A small-molecule ligand and the protein it binds are described below.
Small molecule (SMILES): Nc1nc(=O)c2ncn([C@@H]3O[C@H](CO[P](=O)(O)O[C@H]4[C@@H](O)[C@H](n5ccc(=O)[nH]c5=O)O[C@@H]4CO[P](=O)(O)O[C@H]4[C@@H](O)[C@H](n5cnc6c(N)ncnc65)O[C@@H]4COP(=O)=O)[C@@H](O[P](=O)(O)OC[C@H]4O[C@@H](n5ccc(=O)[nH]c5=O)[C@H](O)[C@@H]4O[P](=O)(O)OC[C@H]4O[C@@H](n5ccc(=O)[nH]c5=O)[C@H](O)[C@@H]4O[P](=O)(O)OC[C@H]4O[C@@H](n5ccc(=O)[nH]c5=O)[C@H](O)[C@@H]4O)[C@H]3O)c2[nH]1

Binding-site contacts:
Ligand atom OP2 contacts residue MG1 of chain 1.EL at 4.2 Å.
Ligand atom O3' contacts residue MG1 of chain 1.OM at 4.5 Å.
Ligand atom C2' contacts residue DDE699 of chain 1.L at 4.3 Å.
Ligand atom O4' contacts residue DDE699 of chain 1.L at 2.9 Å (h-bond).
Ligand atom OP1 contacts residue MG1 of chain 1.EL at 1.9 Å.
Ligand atom O3' contacts residue MG1 of chain 1.EL at 4.1 Å.
Ligand atom O2 contacts residue DDE699 of chain 1.L at 2.7 Å (h-bond).
Ligand atom O3' contacts residue DDE699 of chain 1.L at 4.5 Å.
Ligand atom C2 contacts residue DDE699 of chain 1.L at 3.9 Å.
Ligand atom C4' contacts residue DDE699 of chain 1.L at 3.7 Å.
Ligand atom O2' contacts residue MG1 of chain 1.OM at 3.9 Å.
Ligand atom O2' contacts residue DDE699 of chain 1.L at 3.4 Å.
Ligand atom OP1 contacts residue MG1 of chain 1.VL at 3.8 Å.
Ligand atom C2' contacts residue MG1 of chain 1.OM at 4.3 Å.
Ligand atom C1' contacts residue DDE699 of chain 1.L at 3.4 Å.
Ligand atom C5' contacts residue DDE699 of chain 1.L at 3.9 Å.
Ligand atom C3' contacts residue MG1 of chain 1.OM at 4.2 Å.
Ligand atom O5' contacts residue MG1 of chain 1.EL at 4.3 Å.
Ligand atom N1 contacts residue DDE699 of chain 1.L at 4.1 Å.
Ligand atom P contacts residue MG1 of chain 1.EL at 3.4 Å.

Sequence of chain 1.L:
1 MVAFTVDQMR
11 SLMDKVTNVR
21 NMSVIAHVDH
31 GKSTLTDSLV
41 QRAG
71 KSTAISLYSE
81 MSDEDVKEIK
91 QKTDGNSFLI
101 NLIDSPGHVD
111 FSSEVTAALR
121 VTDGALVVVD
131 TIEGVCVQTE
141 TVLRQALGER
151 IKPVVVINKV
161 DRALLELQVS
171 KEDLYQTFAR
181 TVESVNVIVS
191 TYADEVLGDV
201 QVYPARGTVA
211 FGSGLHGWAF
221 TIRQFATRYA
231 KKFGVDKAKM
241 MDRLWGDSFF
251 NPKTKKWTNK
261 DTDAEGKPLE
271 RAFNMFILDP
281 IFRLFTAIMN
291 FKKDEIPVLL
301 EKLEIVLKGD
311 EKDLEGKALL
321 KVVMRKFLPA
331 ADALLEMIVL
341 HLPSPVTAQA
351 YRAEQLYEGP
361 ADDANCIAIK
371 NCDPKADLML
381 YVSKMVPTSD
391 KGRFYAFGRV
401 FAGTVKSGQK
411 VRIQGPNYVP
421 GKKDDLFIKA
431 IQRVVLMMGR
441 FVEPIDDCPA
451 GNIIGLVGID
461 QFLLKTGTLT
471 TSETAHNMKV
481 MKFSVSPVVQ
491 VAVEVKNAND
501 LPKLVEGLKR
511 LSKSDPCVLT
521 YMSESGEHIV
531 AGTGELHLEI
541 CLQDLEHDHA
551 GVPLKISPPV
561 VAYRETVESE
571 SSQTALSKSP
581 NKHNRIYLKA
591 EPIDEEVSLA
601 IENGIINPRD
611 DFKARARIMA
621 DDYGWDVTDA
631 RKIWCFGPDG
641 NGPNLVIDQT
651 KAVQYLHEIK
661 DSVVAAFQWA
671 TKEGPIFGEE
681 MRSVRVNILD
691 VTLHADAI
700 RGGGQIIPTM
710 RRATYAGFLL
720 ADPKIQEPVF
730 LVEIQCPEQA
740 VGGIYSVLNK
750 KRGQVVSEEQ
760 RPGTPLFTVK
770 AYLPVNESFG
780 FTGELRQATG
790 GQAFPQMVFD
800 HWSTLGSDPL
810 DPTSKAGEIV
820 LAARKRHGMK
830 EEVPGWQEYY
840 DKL